Binding-site contacts:
Ligand atom OXT contacts residue LYS146 of chain 1.D at 3.3 Å (salt-bridge).
Ligand atom OH contacts residue ASP116 of chain 1.D at 2.9 Å (salt-bridge).
Ligand atom O contacts residue TYR159 of chain 1.D at 2.6 Å (h-bond).
Ligand atom O contacts residue ARG62 of chain 1.D at 2.8 Å (salt-bridge).
Ligand atom CZ contacts residue ARG147 of chain 1.D at 3.5 Å.
Ligand atom CB contacts residue ARG147 of chain 1.D at 3.4 Å.
Ligand atom OXT contacts residue TYR84 of chain 1.D at 3.5 Å (h-bond).
Ligand atom C contacts residue SER143 of chain 1.D at 3.4 Å.
Ligand atom CB contacts residue TRP167 of chain 1.D at 3.2 Å (hydrophobic).
Ligand atom N contacts residue TYR99 of chain 1.D at 3.0 Å (h-bond).
Ligand atom CA contacts residue GLU152 of chain 1.D at 3.4 Å.
Ligand atom OH contacts residue ARG62 of chain 1.D at 3.3 Å (salt-bridge).
Ligand atom N contacts residue TYR171 of chain 1.D at 2.4 Å (h-bond).
Ligand atom N contacts residue TYR7 of chain 1.D at 2.8 Å (h-bond).
Ligand atom CG contacts residue TRP167 of chain 1.D at 3.5 Å (hydrophobic).
Ligand atom CD1 contacts residue ARG62 of chain 1.D at 3.4 Å.
Ligand atom CG2 contacts residue GLU152 of chain 1.D at 2.9 Å.
Ligand atom CE contacts residue GLU63 of chain 1.D at 3.2 Å.
Ligand atom CA contacts residue SER143 of chain 1.D at 3.4 Å.
Ligand atom CE2 contacts residue ARG62 of chain 1.D at 3.4 Å.
Ligand atom CE contacts residue MET45 of chain 1.D at 3.1 Å (hydrophobic).
Ligand atom CA contacts residue TYR171 of chain 1.D at 3.4 Å (hydrophobic).
Ligand atom CZ contacts residue ARG62 of chain 1.D at 3.1 Å.
Ligand atom SD contacts residue TYR9 of chain 1.D at 3.2 Å (h-bond).
Ligand atom C contacts residue GLU152 of chain 1.D at 3.5 Å.
Ligand atom CG contacts residue TYR7 of chain 1.D at 3.3 Å (hydrophobic).
Ligand atom OH contacts residue ARG163 of chain 1.D at 3.0 Å (salt-bridge).
Ligand atom CZ contacts residue ASP116 of chain 1.D at 3.3 Å.
Ligand atom CB contacts residue GLU63 of chain 1.D at 3.4 Å.
Ligand atom C contacts residue TYR84 of chain 1.D at 3.4 Å (hydrophobic).
Ligand atom ND2 contacts residue MET156 of chain 1.D at 3.5 Å (h-bond).
Ligand atom O contacts residue ARG147 of chain 1.D at 2.9 Å (salt-bridge).
Ligand atom CE2 contacts residue ASP116 of chain 1.D at 3.1 Å.
Ligand atom CE1 contacts residue ARG62 of chain 1.D at 3.2 Å.
Ligand atom ND2 contacts residue ARG97 of chain 1.D at 3.4 Å (salt-bridge).
Ligand atom N contacts residue GLU63 of chain 1.D at 3.0 Å (salt-bridge).
Ligand atom O contacts residue SER143 of chain 1.D at 2.6 Å (h-bond).
Ligand atom N contacts residue GLU152 of chain 1.D at 2.7 Å (salt-bridge).
Ligand atom O contacts residue TYR84 of chain 1.D at 2.5 Å (h-bond).
Ligand atom CD2 contacts residue TRP167 of chain 1.D at 3.2 Å (hydrophobic).

This small molecule binds to this protein.
Small molecule (SMILES): CSCC[C@H](NC(=O)[C@@H](N)Cc1ccc(O)cc1)C(=O)N[C@@H](CC(N)=O)C(=O)N[C@@H](CS)C(=O)N[C@@H](CO)C(=O)N[C@@H](CC(C)C)C(=O)N1CCC[C@H]1C(=O)N[C@H](C(=O)N[C@@H](Cc1ccc(O)cc1)C(=O)O)[C@@H](C)O

Sequence of chain 1.D:
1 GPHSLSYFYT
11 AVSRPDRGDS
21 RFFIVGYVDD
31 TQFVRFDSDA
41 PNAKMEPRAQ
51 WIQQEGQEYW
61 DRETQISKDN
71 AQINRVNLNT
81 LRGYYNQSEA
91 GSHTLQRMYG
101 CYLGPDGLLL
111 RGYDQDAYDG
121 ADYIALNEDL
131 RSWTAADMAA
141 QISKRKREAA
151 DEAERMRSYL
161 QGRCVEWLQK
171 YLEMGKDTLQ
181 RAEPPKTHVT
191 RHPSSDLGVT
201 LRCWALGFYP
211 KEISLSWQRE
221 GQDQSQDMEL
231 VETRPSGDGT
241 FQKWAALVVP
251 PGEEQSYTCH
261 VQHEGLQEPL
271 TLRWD